Sequence of chain 1.A:
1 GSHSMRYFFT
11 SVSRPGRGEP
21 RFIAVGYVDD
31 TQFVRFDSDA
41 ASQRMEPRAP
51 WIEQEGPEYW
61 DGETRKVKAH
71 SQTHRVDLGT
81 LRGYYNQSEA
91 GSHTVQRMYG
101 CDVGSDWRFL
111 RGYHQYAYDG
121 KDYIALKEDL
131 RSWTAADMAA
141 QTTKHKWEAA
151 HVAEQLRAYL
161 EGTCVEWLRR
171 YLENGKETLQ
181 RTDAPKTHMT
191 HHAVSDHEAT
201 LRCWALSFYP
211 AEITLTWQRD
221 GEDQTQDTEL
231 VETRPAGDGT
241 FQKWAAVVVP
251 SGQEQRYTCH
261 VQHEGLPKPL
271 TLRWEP

A protein and the small-molecule ligand that binds it are described below.
Small molecule (SMILES): CC[C@H](C)[C@H](NC(=O)[C@@H]1CCCN1C(=O)CNC(=O)[C@H](CC(N)=O)NC(=O)[C@H](CC1=c2ccccc2=NC1)NC(=O)[C@H](CC(C)C)NC(=O)[C@@H](N)CC(C)C)C(=O)N[C@@H](C)C(=O)N[C@H](C(=O)O)C(C)C

Binding-site contacts:
Ligand atom CG contacts residue LYS66 of chain 1.A at 3.5 Å.
Ligand atom N contacts residue TYR159 of chain 1.A at 3.3 Å.
Ligand atom O contacts residue TRP147 of chain 1.A at 3.5 Å.
Ligand atom O contacts residue GLN155 of chain 1.A at 3.0 Å (h-bond).
Ligand atom CA contacts residue TYR7 of chain 1.A at 3.4 Å (hydrophobic).
Ligand atom CB contacts residue TRP167 of chain 1.A at 3.6 Å (hydrophobic).
Ligand atom C contacts residue TYR7 of chain 1.A at 3.4 Å (hydrophobic).
Ligand atom CA contacts residue ASP77 of chain 1.A at 3.3 Å.
Ligand atom O contacts residue LYS146 of chain 1.A at 2.6 Å (salt-bridge).
Ligand atom ND2 contacts residue EDO1 of chain 1.H at 3.5 Å.
Ligand atom OXT contacts residue TYR84 of chain 1.A at 2.9 Å (h-bond).
Ligand atom N contacts residue GLU63 of chain 1.A at 2.7 Å (salt-bridge).
Ligand atom C contacts residue ASP77 of chain 1.A at 3.5 Å.
Ligand atom CB contacts residue GLU63 of chain 1.A at 3.4 Å.
Ligand atom C contacts residue TYR159 of chain 1.A at 3.5 Å (hydrophobic).
Ligand atom N contacts residue TYR171 of chain 1.A at 2.8 Å (h-bond).
Ligand atom N contacts residue TYR7 of chain 1.A at 2.8 Å (h-bond).
Ligand atom O contacts residue TRP147 of chain 1.A at 2.8 Å (h-bond).
Ligand atom OXT contacts residue THR143 of chain 1.A at 2.6 Å (h-bond).
Ligand atom N contacts residue ASP77 of chain 1.A at 2.9 Å (salt-bridge).
Ligand atom NE1 contacts residue GLN155 of chain 1.A at 3.2 Å (h-bond).
Ligand atom O contacts residue LYS66 of chain 1.A at 2.8 Å (salt-bridge).
Ligand atom CG1 contacts residue TYR116 of chain 1.A at 3.4 Å (hydrophobic).
Ligand atom CB contacts residue TYR99 of chain 1.A at 3.3 Å (hydrophobic).
Ligand atom CA contacts residue TYR171 of chain 1.A at 3.5 Å (hydrophobic).
Ligand atom CG contacts residue GLU63 of chain 1.A at 3.4 Å.
Ligand atom CD2 contacts residue PHE9 of chain 1.A at 3.5 Å (hydrophobic).
Ligand atom CD2 contacts residue TYR99 of chain 1.A at 3.4 Å (hydrophobic).
Ligand atom C contacts residue THR143 of chain 1.A at 3.5 Å.
Ligand atom CG1 contacts residue ASP77 of chain 1.A at 3.5 Å.
Ligand atom CD2 contacts residue TRP167 of chain 1.A at 3.4 Å (hydrophobic).
Ligand atom O contacts residue HIS70 of chain 1.A at 3.2 Å.
Ligand atom CA contacts residue GLN155 of chain 1.A at 3.4 Å.
Ligand atom CD1 contacts residue GLU63 of chain 1.A at 2.9 Å.
Ligand atom O contacts residue TYR159 of chain 1.A at 2.8 Å (h-bond).
Ligand atom N contacts residue TYR99 of chain 1.A at 3.1 Å (h-bond).
Ligand atom OXT contacts residue LYS146 of chain 1.A at 3.1 Å (salt-bridge).
Ligand atom CA contacts residue TYR159 of chain 1.A at 3.4 Å (hydrophobic).
Ligand atom CD1 contacts residue MET45 of chain 1.A at 3.3 Å (hydrophobic).
Ligand atom C contacts residue LYS146 of chain 1.A at 3.2 Å.